A protein and the small-molecule ligand that binds it are described below.
Small molecule (SMILES): COc1ccc(OCc2ccc(COc3c(Cl)cccc3Cl)cc2)c(Cl)c1

Sequence of chain 17.C:
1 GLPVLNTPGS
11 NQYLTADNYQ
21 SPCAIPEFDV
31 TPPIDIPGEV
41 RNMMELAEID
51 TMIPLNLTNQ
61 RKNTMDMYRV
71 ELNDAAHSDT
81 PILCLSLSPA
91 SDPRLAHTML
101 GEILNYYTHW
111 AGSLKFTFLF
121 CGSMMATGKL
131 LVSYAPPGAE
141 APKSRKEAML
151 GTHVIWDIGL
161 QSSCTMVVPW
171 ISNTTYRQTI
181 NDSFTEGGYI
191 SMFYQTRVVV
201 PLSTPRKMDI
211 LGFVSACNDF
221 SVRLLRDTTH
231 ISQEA

Sequence of chain 17.A:
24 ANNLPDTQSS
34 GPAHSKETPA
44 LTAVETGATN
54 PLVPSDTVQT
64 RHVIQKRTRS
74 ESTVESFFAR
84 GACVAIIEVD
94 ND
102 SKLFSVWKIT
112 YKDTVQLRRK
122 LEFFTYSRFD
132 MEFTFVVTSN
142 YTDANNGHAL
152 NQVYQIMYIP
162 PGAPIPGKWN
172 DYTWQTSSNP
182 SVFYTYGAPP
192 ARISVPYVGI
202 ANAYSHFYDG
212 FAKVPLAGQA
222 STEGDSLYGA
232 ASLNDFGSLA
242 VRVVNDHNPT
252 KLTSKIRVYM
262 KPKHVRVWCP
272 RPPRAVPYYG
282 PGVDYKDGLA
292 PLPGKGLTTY

Binding-site contacts:
Ligand atom O2 contacts residue VAL196 of chain 17.A at 3.4 Å.
Ligand atom CL2 contacts residue ALA24 of chain 17.C at 3.5 Å.
Ligand atom C7 contacts residue MET132 of chain 17.A at 3.3 Å (hydrophobic).
Ligand atom C20 contacts residue LEU240 of chain 17.A at 3.8 Å (hydrophobic).
Ligand atom CL2 contacts residue TYR159 of chain 17.A at 3.6 Å.
Ligand atom CL3 contacts residue LEU240 of chain 17.A at 3.8 Å.
Ligand atom C10 contacts residue TYR159 of chain 17.A at 3.5 Å (hydrophobic).
Ligand atom O1 contacts residue PHE237 of chain 17.A at 3.8 Å.
Ligand atom C5 contacts residue TYR112 of chain 17.A at 3.5 Å (hydrophobic).
Ligand atom C9 contacts residue PHE237 of chain 17.A at 3.7 Å (hydrophobic).
Ligand atom C16 contacts residue TYR159 of chain 17.A at 3.8 Å (hydrophobic).
Ligand atom C12 contacts residue PHE134 of chain 17.A at 3.8 Å (hydrophobic).
Ligand atom C14 contacts residue TYR159 of chain 17.A at 3.5 Å (hydrophobic).
Ligand atom O3 contacts residue TYR112 of chain 17.A at 3.6 Å.
Ligand atom O1 contacts residue ILE110 of chain 17.A at 3.7 Å.
Ligand atom C8 contacts residue MET132 of chain 17.A at 3.4 Å (hydrophobic).
Ligand atom O3 contacts residue PHE130 of chain 17.A at 3.6 Å.
Ligand atom C6 contacts residue TYR112 of chain 17.A at 3.7 Å (hydrophobic).
Ligand atom C20 contacts residue ILE194 of chain 17.A at 3.8 Å (hydrophobic).
Ligand atom C13 contacts residue PHE134 of chain 17.A at 3.7 Å (hydrophobic).
Ligand atom O1 contacts residue MET132 of chain 17.A at 3.7 Å.
Ligand atom C16 contacts residue ALA24 of chain 17.C at 3.8 Å (hydrophobic).
Ligand atom C2 contacts residue PHE237 of chain 17.A at 3.6 Å (hydrophobic).
Ligand atom C3 contacts residue MET132 of chain 17.A at 3.7 Å (hydrophobic).
Ligand atom C17 contacts residue TYR159 of chain 17.A at 3.7 Å (hydrophobic).
Ligand atom C19 contacts residue LEU240 of chain 17.A at 3.8 Å (hydrophobic).
Ligand atom C21 contacts residue HIS207 of chain 17.A at 3.6 Å.
Ligand atom C13 contacts residue MET132 of chain 17.A at 3.4 Å (hydrophobic).
Ligand atom C13 contacts residue ILE110 of chain 17.A at 3.7 Å (hydrophobic).
Ligand atom C9 contacts residue VAL199 of chain 17.A at 3.6 Å (hydrophobic).
Ligand atom CL3 contacts residue PHE134 of chain 17.A at 3.8 Å.
Ligand atom C12 contacts residue ILE110 of chain 17.A at 3.8 Å (hydrophobic).
Ligand atom C21 contacts residue SER128 of chain 17.A at 3.8 Å.
Ligand atom C1 contacts residue TYR205 of chain 17.A at 3.8 Å (hydrophobic).
Ligand atom C11 contacts residue ILE110 of chain 17.A at 3.8 Å (hydrophobic).
Ligand atom C4 contacts residue MET132 of chain 17.A at 3.8 Å (hydrophobic).
Ligand atom C21 contacts residue TYR205 of chain 17.A at 3.8 Å (hydrophobic).
Ligand atom C17 contacts residue ALA24 of chain 17.C at 3.7 Å (hydrophobic).
Ligand atom CL2 contacts residue ILE25 of chain 17.C at 3.4 Å.
Ligand atom C7 contacts residue PHE237 of chain 17.A at 3.5 Å (hydrophobic).